Sequence of chain 1.B:
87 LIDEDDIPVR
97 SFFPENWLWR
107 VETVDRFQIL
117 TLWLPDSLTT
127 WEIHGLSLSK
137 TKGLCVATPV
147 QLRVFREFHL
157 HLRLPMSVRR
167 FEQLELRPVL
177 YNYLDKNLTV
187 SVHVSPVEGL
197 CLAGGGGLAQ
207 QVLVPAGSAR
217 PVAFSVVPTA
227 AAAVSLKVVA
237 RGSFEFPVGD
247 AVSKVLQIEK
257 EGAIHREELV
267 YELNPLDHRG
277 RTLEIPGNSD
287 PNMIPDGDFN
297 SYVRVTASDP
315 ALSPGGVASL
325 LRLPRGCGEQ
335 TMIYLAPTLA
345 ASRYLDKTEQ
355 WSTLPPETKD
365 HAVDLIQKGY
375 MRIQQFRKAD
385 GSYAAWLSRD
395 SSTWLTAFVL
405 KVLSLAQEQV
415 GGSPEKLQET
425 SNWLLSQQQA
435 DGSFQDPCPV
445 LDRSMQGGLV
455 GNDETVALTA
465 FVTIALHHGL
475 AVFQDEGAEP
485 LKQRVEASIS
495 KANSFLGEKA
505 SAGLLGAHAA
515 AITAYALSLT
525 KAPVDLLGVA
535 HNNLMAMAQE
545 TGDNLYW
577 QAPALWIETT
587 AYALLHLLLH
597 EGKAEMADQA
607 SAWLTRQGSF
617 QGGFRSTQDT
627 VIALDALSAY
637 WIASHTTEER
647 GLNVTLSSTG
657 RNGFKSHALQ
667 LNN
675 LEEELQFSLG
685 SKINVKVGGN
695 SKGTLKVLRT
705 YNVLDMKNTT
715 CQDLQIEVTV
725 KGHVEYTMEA

Binding-site contacts:
Ligand atom O5 contacts residue ASN712 of chain 1.B at 2.4 Å (h-bond).
Ligand atom C6 contacts residue ASN712 of chain 1.B at 4.0 Å.
Ligand atom C5 contacts residue ASN712 of chain 1.B at 3.2 Å.
Ligand atom C7 contacts residue ASN712 of chain 1.B at 4.3 Å.
Ligand atom C3 contacts residue ASN712 of chain 1.B at 3.0 Å.
Ligand atom O3 contacts residue ASN712 of chain 1.B at 2.6 Å (h-bond).
Ligand atom C4 contacts residue ASN712 of chain 1.B at 3.1 Å.
Ligand atom O4 contacts residue ASN712 of chain 1.B at 4.4 Å.
Ligand atom C1 contacts residue ASN712 of chain 1.B at 1.4 Å.
Ligand atom O6 contacts residue ASN712 of chain 1.B at 3.8 Å.
Ligand atom O7 contacts residue ASN712 of chain 1.B at 3.9 Å.
Ligand atom N2 contacts residue ASN712 of chain 1.B at 3.8 Å.
Ligand atom C2 contacts residue ASN712 of chain 1.B at 2.6 Å.
Ligand atom O6 contacts residue LYS711 of chain 1.B at 4.4 Å.

The protein below binds the small molecule below.
Small molecule (SMILES): CC(=O)N[C@@H]1[C@@H](O)[C@H](O)[C@@H](CO)O[C@H]1O